This small molecule binds to this protein.
Small molecule (SMILES): Nc1nc2c(ncn2[C@@H]2O[C@H](CO[P](=O)(O)O[P](=O)(O)OP(O)(O)=S)[C@@H](O)[C@H]2O)c(=O)[nH]1

Sequence of chain 1.A:
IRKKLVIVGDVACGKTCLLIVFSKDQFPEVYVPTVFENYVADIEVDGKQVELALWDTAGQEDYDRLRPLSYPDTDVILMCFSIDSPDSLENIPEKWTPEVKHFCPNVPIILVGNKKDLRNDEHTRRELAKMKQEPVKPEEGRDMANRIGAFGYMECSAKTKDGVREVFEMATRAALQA

Binding-site contacts:
Ligand atom N1 contacts residue ASP121 of chain 1.A at 3.0 Å (salt-bridge).
Ligand atom O3B contacts residue ALA16 of chain 1.A at 2.8 Å (h-bond).
Ligand atom N2 contacts residue ASP121 of chain 1.A at 3.0 Å (salt-bridge).
Ligand atom PB contacts residue ALA16 of chain 1.A at 3.6 Å.
Ligand atom PB contacts residue CYS17 of chain 1.A at 3.7 Å.
Ligand atom O1A contacts residue THR20 of chain 1.A at 3.2 Å (h-bond).
Ligand atom O6 contacts residue SER161 of chain 1.A at 3.6 Å (h-bond).
Ligand atom PG contacts residue MG1 of chain 1.B at 3.5 Å.
Ligand atom O3G contacts residue LYS19 of chain 1.A at 2.9 Å (salt-bridge).
Ligand atom O1B contacts residue ASP14 of chain 1.A at 3.6 Å.
Ligand atom O6 contacts residue LYS163 of chain 1.A at 3.4 Å (salt-bridge).
Ligand atom O1A contacts residue GLY18 of chain 1.A at 3.0 Å.
Ligand atom O6 contacts residue ASP121 of chain 1.A at 3.6 Å (salt-bridge).
Ligand atom N2 contacts residue LEU122 of chain 1.A at 3.3 Å.
Ligand atom O1A contacts residue CYS21 of chain 1.A at 3.1 Å (h-bond).
Ligand atom O1A contacts residue LYS19 of chain 1.A at 3.5 Å (salt-bridge).
Ligand atom PB contacts residue GLY18 of chain 1.A at 3.7 Å.
Ligand atom PA contacts residue GLY18 of chain 1.A at 3.7 Å.
Ligand atom PB contacts residue LYS19 of chain 1.A at 3.6 Å.
Ligand atom O3A contacts residue GLY18 of chain 1.A at 3.1 Å (h-bond).
Ligand atom O1B contacts residue ALA16 of chain 1.A at 3.5 Å (h-bond).
Ligand atom O4' contacts residue LYS119 of chain 1.A at 3.2 Å (salt-bridge).
Ligand atom O2B contacts residue LYS19 of chain 1.A at 3.3 Å.
Ligand atom O3A contacts residue CYS17 of chain 1.A at 3.6 Å (h-bond).
Ligand atom O3A contacts residue ALA16 of chain 1.A at 3.2 Å.
Ligand atom O2G contacts residue MG1 of chain 1.B at 2.3 Å.
Ligand atom O2A contacts residue TYR35 of chain 1.A at 3.2 Å.
Ligand atom O3G contacts residue GLY63 of chain 1.A at 3.1 Å (h-bond).
Ligand atom O1B contacts residue GLY18 of chain 1.A at 3.0 Å (h-bond).
Ligand atom PB contacts residue MG1 of chain 1.B at 3.6 Å.
Ligand atom C8 contacts residue CYS21 of chain 1.A at 3.6 Å (hydrophobic).
Ligand atom O2B contacts residue MG1 of chain 1.B at 2.5 Å.
Ligand atom O1B contacts residue CYS17 of chain 1.A at 2.8 Å (h-bond).
Ligand atom O6 contacts residue LYS119 of chain 1.A at 3.6 Å.
Ligand atom S1G contacts residue TYR35 of chain 1.A at 2.9 Å (h-bond).
Ligand atom C5' contacts residue ALA16 of chain 1.A at 3.6 Å (hydrophobic).
Ligand atom O6 contacts residue ALA162 of chain 1.A at 2.9 Å (h-bond).
Ligand atom O2B contacts residue THR20 of chain 1.A at 3.0 Å (h-bond).
Ligand atom O1B contacts residue LYS19 of chain 1.A at 3.1 Å (salt-bridge).
Ligand atom O2G contacts residue THR38 of chain 1.A at 3.1 Å (h-bond).